The protein below binds the small molecule below.
Small molecule (SMILES): CC(C)(COP(=O)(O)OP(=O)(O)OC[C@H]1O[C@@H](n2cnc3c(N)ncnc32)[C@H](O)[C@@H]1OP(=O)(O)O)[C@@H](O)C(=O)NCCC(=O)NCCS[C@](C)(O)CC(=O)O

Binding-site contacts:
Ligand atom O54 contacts residue OXL1 of chain 2.C at 3.3 Å (h-bond).
Ligand atom C46 contacts residue OXL1 of chain 2.C at 3.2 Å.
Ligand atom N45 contacts residue ASP476 of chain 2.A at 2.9 Å (salt-bridge).
Ligand atom S48 contacts residue OXL1 of chain 2.C at 3.4 Å (h-bond).
Ligand atom O11 contacts residue PRO453 of chain 2.A at 3.0 Å.
Ligand atom C47 contacts residue ARG471 of chain 2.A at 3.2 Å.
Ligand atom C01 contacts residue VAL16 of chain 2.A at 3.4 Å (hydrophobic).
Ligand atom C53 contacts residue SER277 of chain 2.A at 3.5 Å.
Ligand atom O54 contacts residue SER277 of chain 2.A at 2.7 Å (h-bond).
Ligand atom C03 contacts residue GLU475 of chain 2.A at 3.5 Å.
Ligand atom O54 contacts residue HIS224 of chain 2.A at 3.0 Å (h-bond).
Ligand atom O55 contacts residue SER279 of chain 2.A at 3.3 Å.
Ligand atom N40 contacts residue ASP476 of chain 2.A at 2.9 Å (salt-bridge).
Ligand atom S48 contacts residue PHE350 of chain 2.A at 3.4 Å.
Ligand atom O07 contacts residue LEU478 of chain 2.A at 2.9 Å (h-bond).
Ligand atom C14 contacts residue LYS195 of chain 2.A at 3.3 Å.
Ligand atom O51 contacts residue HIS224 of chain 2.A at 3.0 Å (h-bond).
Ligand atom O51 contacts residue GLU475 of chain 2.A at 2.6 Å (salt-bridge).
Ligand atom C49 contacts residue OXL1 of chain 2.C at 3.2 Å.
Ligand atom O29 contacts residue LEU133 of chain 2.A at 3.3 Å.
Ligand atom O55 contacts residue SER310 of chain 2.A at 2.7 Å (h-bond).
Ligand atom C42 contacts residue GLU475 of chain 2.A at 3.5 Å.
Ligand atom O51 contacts residue OXL1 of chain 2.C at 2.6 Å (h-bond).
Ligand atom C47 contacts residue OXL1 of chain 2.C at 2.8 Å.
Ligand atom O54 contacts residue HIS226 of chain 2.A at 3.2 Å (h-bond).
Ligand atom O51 contacts residue CO1 of chain 2.B at 1.7 Å.
Ligand atom C47 contacts residue GLU475 of chain 2.A at 3.4 Å.
Ligand atom C53 contacts residue SER310 of chain 2.A at 3.5 Å.
Ligand atom O33 contacts residue LYS195 of chain 2.A at 3.5 Å (salt-bridge).
Ligand atom O09 contacts residue PRO453 of chain 2.A at 3.4 Å.
Ligand atom C50 contacts residue ARG471 of chain 2.A at 3.0 Å.
Ligand atom C25 contacts residue ARG129 of chain 2.A at 3.2 Å.
Ligand atom N24 contacts residue ARG129 of chain 2.A at 3.4 Å.
Ligand atom C50 contacts residue GLU348 of chain 2.A at 3.0 Å.
Ligand atom C53 contacts residue CO1 of chain 2.B at 3.2 Å.
Ligand atom C49 contacts residue CO1 of chain 2.B at 3.0 Å.
Ligand atom O51 contacts residue ARG471 of chain 2.A at 3.5 Å (salt-bridge).
Ligand atom O55 contacts residue SER277 of chain 2.A at 3.4 Å (h-bond).
Ligand atom O54 contacts residue CO1 of chain 2.B at 2.2 Å.
Ligand atom O35 contacts residue LYS195 of chain 2.A at 2.7 Å (salt-bridge).

Sequence of chain 2.A:
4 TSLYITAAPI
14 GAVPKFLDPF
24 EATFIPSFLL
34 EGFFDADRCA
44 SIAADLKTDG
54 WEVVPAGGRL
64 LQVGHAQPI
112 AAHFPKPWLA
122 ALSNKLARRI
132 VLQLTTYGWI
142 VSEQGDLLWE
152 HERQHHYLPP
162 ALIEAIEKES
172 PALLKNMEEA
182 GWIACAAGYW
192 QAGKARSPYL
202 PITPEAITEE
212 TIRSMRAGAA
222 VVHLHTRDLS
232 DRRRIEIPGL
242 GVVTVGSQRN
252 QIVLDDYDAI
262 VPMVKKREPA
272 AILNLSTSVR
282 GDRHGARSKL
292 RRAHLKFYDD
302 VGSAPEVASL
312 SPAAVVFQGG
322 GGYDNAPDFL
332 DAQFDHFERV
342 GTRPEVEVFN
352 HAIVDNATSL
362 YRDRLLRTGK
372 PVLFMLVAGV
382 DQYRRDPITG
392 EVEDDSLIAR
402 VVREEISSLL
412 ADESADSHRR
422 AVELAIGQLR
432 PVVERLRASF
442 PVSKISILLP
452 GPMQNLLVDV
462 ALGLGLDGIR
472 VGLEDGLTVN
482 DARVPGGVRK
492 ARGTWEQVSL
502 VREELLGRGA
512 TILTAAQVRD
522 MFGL